Sequence of chain 1.BA:
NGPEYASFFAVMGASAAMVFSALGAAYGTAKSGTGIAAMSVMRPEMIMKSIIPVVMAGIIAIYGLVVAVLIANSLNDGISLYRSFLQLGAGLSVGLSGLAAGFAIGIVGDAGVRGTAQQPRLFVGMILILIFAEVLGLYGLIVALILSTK

Sequence of chain 1.Q:
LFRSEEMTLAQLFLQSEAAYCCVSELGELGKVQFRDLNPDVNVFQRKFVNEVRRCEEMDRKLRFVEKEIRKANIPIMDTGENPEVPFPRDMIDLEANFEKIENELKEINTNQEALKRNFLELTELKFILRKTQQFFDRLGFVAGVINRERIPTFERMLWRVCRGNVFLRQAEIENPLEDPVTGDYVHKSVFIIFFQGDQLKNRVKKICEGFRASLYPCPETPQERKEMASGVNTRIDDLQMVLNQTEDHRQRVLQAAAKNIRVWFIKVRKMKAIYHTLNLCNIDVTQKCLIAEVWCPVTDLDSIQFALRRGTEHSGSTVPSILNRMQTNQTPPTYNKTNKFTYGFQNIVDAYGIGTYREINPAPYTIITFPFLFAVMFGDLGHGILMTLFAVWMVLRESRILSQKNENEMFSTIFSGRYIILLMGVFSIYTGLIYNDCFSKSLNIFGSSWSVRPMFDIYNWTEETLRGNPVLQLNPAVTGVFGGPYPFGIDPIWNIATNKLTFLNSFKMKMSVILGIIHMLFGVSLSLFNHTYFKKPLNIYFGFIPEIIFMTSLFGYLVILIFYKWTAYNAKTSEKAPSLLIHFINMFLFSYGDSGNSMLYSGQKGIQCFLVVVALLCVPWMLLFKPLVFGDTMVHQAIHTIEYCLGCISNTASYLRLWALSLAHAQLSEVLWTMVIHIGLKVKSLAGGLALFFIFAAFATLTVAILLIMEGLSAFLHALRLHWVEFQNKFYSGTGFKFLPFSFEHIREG

Sequence of chain 1.CA:
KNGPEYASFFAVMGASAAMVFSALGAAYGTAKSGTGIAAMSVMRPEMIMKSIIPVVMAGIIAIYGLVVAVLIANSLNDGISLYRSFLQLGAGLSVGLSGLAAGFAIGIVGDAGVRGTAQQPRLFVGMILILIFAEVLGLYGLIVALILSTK

This small molecule binds to this protein.
Small molecule (SMILES): COP(=O)(O)OP(=O)(O)OCC[C@H](C)CC/C=C(/C)CC/C=C(\C)CC/C=C(\C)CCC=C(C)C

Binding-site contacts:
Ligand atom C12 contacts residue PHE584 of chain 1.Q at 3.9 Å (hydrophobic).
Ligand atom C17 contacts residue PHE617 of chain 1.Q at 4.0 Å (hydrophobic).
Ligand atom O28 contacts residue LEU609 of chain 1.Q at 3.7 Å.
Ligand atom C13 contacts residue ILE733 of chain 1.Q at 3.4 Å (hydrophobic).
Ligand atom C07 contacts residue LEU150 of chain 1.BA at 3.7 Å (hydrophobic).
Ligand atom C09 contacts residue ALA737 of chain 1.Q at 4.1 Å (hydrophobic).
Ligand atom O26 contacts residue LEU609 of chain 1.Q at 3.6 Å.
Ligand atom C25 contacts residue LYS539 of chain 1.Q at 3.5 Å.
Ligand atom C07 contacts residue LEU740 of chain 1.Q at 4.2 Å (hydrophobic).
Ligand atom C12 contacts residue THR736 of chain 1.Q at 3.8 Å.
Ligand atom C12 contacts residue PHE613 of chain 1.Q at 3.9 Å (hydrophobic).
Ligand atom C16 contacts residue ILE614 of chain 1.Q at 3.9 Å (hydrophobic).
Ligand atom O29 contacts residue LEU609 of chain 1.Q at 2.6 Å (h-bond).
Ligand atom O28 contacts residue LYS594 of chain 1.Q at 2.6 Å (salt-bridge).
Ligand atom O28 contacts residue NAG1 of chain 1.GA at 3.7 Å.
Ligand atom O32 contacts residue SER535 of chain 1.Q at 3.3 Å.
Ligand atom O29 contacts residue LEU610 of chain 1.Q at 3.4 Å (h-bond).
Ligand atom C02 contacts residue LEU610 of chain 1.Q at 3.7 Å (hydrophobic).
Ligand atom P27 contacts residue LYS594 of chain 1.Q at 4.0 Å.
Ligand atom P31 contacts residue NAG1 of chain 1.GA at 3.5 Å.
Ligand atom C24 contacts residue LEU610 of chain 1.Q at 2.6 Å (hydrophobic).
Ligand atom O32 contacts residue LYS539 of chain 1.Q at 3.5 Å.
Ligand atom C01 contacts residue LYS539 of chain 1.Q at 3.2 Å.
Ligand atom C04 contacts residue VAL542 of chain 1.Q at 3.7 Å (hydrophobic).
Ligand atom C17 contacts residue ILE614 of chain 1.Q at 3.6 Å (hydrophobic).
Ligand atom O32 contacts residue NAG1 of chain 1.GA at 3.6 Å.
Ligand atom P27 contacts residue LEU609 of chain 1.Q at 3.8 Å.
Ligand atom C06 contacts residue LEU610 of chain 1.Q at 4.1 Å (hydrophobic).
Ligand atom C11 contacts residue ALA737 of chain 1.Q at 4.1 Å (hydrophobic).
Ligand atom C15 contacts residue ILE614 of chain 1.Q at 4.2 Å (hydrophobic).
Ligand atom C02 contacts residue LYS539 of chain 1.Q at 3.9 Å.
Ligand atom C25 contacts residue LEU610 of chain 1.Q at 3.5 Å (hydrophobic).
Ligand atom O33 contacts residue NAG1 of chain 1.GA at 2.3 Å.
Ligand atom C03 contacts residue LEU610 of chain 1.Q at 3.7 Å (hydrophobic).
Ligand atom C10 contacts residue ALA737 of chain 1.Q at 3.8 Å (hydrophobic).
Ligand atom C01 contacts residue ILE591 of chain 1.Q at 3.7 Å (hydrophobic).
Ligand atom O30 contacts residue NAG1 of chain 1.GA at 4.2 Å.
Ligand atom O29 contacts residue SER608 of chain 1.Q at 2.9 Å (h-bond).
Ligand atom O26 contacts residue LYS539 of chain 1.Q at 3.3 Å.
Ligand atom C07 contacts residue LEU610 of chain 1.Q at 4.0 Å (hydrophobic).